Sequence of chain 1.A:
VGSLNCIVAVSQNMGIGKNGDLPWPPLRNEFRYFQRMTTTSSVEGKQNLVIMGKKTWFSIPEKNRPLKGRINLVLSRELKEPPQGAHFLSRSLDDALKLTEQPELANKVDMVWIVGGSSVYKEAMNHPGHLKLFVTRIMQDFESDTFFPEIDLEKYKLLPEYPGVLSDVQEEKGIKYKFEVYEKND

Binding-site contacts:
Ligand atom C4 contacts residue NDP1 of chain 1.B at 3.2 Å.
Ligand atom CAA contacts residue PHE34 of chain 1.A at 3.7 Å (hydrophobic).
Ligand atom NAE contacts residue LEU22 of chain 1.A at 3.7 Å.
Ligand atom NAD contacts residue GLU30 of chain 1.A at 2.7 Å (salt-bridge).
Ligand atom OAP contacts residue ILE7 of chain 1.A at 3.4 Å (h-bond).
Ligand atom C5 contacts residue NDP1 of chain 1.B at 3.3 Å.
Ligand atom CAH contacts residue SER59 of chain 1.A at 3.3 Å.
Ligand atom NAD contacts residue VAL8 of chain 1.A at 3.5 Å (h-bond).
Ligand atom N3 contacts residue ALA9 of chain 1.A at 3.6 Å (h-bond).
Ligand atom OAP contacts residue PHE34 of chain 1.A at 3.5 Å.
Ligand atom CAK contacts residue VAL115 of chain 1.A at 3.5 Å (hydrophobic).
Ligand atom CAC contacts residue PHE31 of chain 1.A at 3.5 Å (hydrophobic).
Ligand atom N1 contacts residue ALA9 of chain 1.A at 3.5 Å.
Ligand atom CAS contacts residue NDP1 of chain 1.B at 3.5 Å.
Ligand atom C6 contacts residue GLU30 of chain 1.A at 3.6 Å.
Ligand atom CAJ contacts residue NDP1 of chain 1.B at 3.4 Å.
Ligand atom C2 contacts residue GLU30 of chain 1.A at 3.5 Å.
Ligand atom CAF contacts residue NDP1 of chain 1.B at 3.8 Å.
Ligand atom CAB contacts residue LEU22 of chain 1.A at 3.5 Å (hydrophobic).
Ligand atom N3 contacts residue VAL8 of chain 1.A at 3.4 Å.
Ligand atom CAA contacts residue VAL115 of chain 1.A at 3.5 Å (hydrophobic).
Ligand atom OAO contacts residue LEU22 of chain 1.A at 3.6 Å.
Ligand atom CAU contacts residue LEU22 of chain 1.A at 3.7 Å (hydrophobic).
Ligand atom OAP contacts residue NDP1 of chain 1.B at 3.3 Å (h-bond).
Ligand atom C2 contacts residue VAL8 of chain 1.A at 3.7 Å (hydrophobic).
Ligand atom NAD contacts residue THR136 of chain 1.A at 3.4 Å (h-bond).
Ligand atom C5 contacts residue PHE34 of chain 1.A at 3.8 Å (hydrophobic).
Ligand atom CAH contacts residue NDP1 of chain 1.B at 2.9 Å.
Ligand atom N3 contacts residue PHE34 of chain 1.A at 3.4 Å.
Ligand atom C2 contacts residue ALA9 of chain 1.A at 3.6 Å (hydrophobic).
Ligand atom N1 contacts residue GLU30 of chain 1.A at 2.8 Å (salt-bridge).
Ligand atom C4 contacts residue PHE34 of chain 1.A at 3.4 Å (hydrophobic).
Ligand atom CAK contacts residue NDP1 of chain 1.B at 2.9 Å.
Ligand atom N3 contacts residue ILE7 of chain 1.A at 3.6 Å.
Ligand atom CAG contacts residue SER59 of chain 1.A at 3.8 Å.
Ligand atom OAP contacts residue TYR121 of chain 1.A at 3.5 Å (h-bond).
Ligand atom CAI contacts residue LEU22 of chain 1.A at 3.5 Å (hydrophobic).
Ligand atom CAJ contacts residue SER59 of chain 1.A at 3.5 Å.
Ligand atom NAE contacts residue GLU30 of chain 1.A at 3.5 Å (salt-bridge).
Ligand atom N3 contacts residue NDP1 of chain 1.B at 3.8 Å.

The small molecule below binds the protein below.
Small molecule (SMILES): CC[C@@H](C)/C(=C\c1coc2nc(N)nc(N)c12)c1ccccc1OC